Sequence of chain 1.A:
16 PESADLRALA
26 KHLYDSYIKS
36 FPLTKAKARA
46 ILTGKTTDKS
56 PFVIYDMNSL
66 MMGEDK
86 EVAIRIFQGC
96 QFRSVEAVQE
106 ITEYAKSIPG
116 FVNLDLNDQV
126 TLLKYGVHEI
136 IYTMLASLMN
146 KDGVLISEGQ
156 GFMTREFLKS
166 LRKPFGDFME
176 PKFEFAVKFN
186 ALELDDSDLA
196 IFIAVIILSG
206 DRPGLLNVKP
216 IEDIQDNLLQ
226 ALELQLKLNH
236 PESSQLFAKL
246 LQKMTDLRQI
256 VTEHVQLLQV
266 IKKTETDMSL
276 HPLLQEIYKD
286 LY

Binding-site contacts:
Ligand atom N contacts residue GLU281 of chain 1.A at 2.6 Å (salt-bridge).
Ligand atom CA contacts residue GLU281 of chain 1.A at 3.4 Å.
Ligand atom C contacts residue GLU281 of chain 1.A at 3.9 Å.
Ligand atom CA contacts residue GLU281 of chain 1.A at 3.6 Å.
Ligand atom CD2 contacts residue LEU121 of chain 1.A at 3.9 Å (hydrophobic).
Ligand atom CD2 contacts residue LEU128 of chain 1.A at 3.6 Å (hydrophobic).
Ligand atom NE2 contacts residue VAL125 of chain 1.A at 3.8 Å.
Ligand atom CE1 contacts residue LYS129 of chain 1.A at 3.3 Å.
Ligand atom CD2 contacts residue VAL125 of chain 1.A at 3.9 Å (hydrophobic).
Ligand atom ND1 contacts residue VAL125 of chain 1.A at 3.6 Å.
Ligand atom CG contacts residue GLU281 of chain 1.A at 3.5 Å.
Ligand atom O contacts residue LYS111 of chain 1.A at 2.8 Å (salt-bridge).
Ligand atom O contacts residue GLU281 of chain 1.A at 3.7 Å.
Ligand atom CG2 contacts residue LEU278 of chain 1.A at 4.0 Å (hydrophobic).
Ligand atom CD1 contacts residue PRO277 of chain 1.A at 3.8 Å (hydrophobic).
Ligand atom CD2 contacts residue PHE116 of chain 1.A at 3.9 Å (hydrophobic).
Ligand atom CA contacts residue GLU281 of chain 1.A at 3.8 Å.
Ligand atom CD1 contacts residue LEU128 of chain 1.A at 3.9 Å (hydrophobic).
Ligand atom CB contacts residue GLU281 of chain 1.A at 3.5 Å.
Ligand atom C contacts residue GLU281 of chain 1.A at 3.5 Å.
Ligand atom N contacts residue GLU281 of chain 1.A at 3.0 Å (salt-bridge).
Ligand atom N contacts residue GLU281 of chain 1.A at 3.0 Å (salt-bridge).
Ligand atom CD1 contacts residue VAL125 of chain 1.A at 3.4 Å (hydrophobic).
Ligand atom CB contacts residue GLU281 of chain 1.A at 3.2 Å.
Ligand atom CB contacts residue GLU281 of chain 1.A at 4.0 Å.
Ligand atom CD1 contacts residue GLU281 of chain 1.A at 3.9 Å.
Ligand atom CA contacts residue GLU281 of chain 1.A at 3.6 Å.
Ligand atom CD1 contacts residue LEU278 of chain 1.A at 3.9 Å (hydrophobic).
Ligand atom NE2 contacts residue GLU281 of chain 1.A at 3.1 Å (salt-bridge).
Ligand atom CD2 contacts residue GLU281 of chain 1.A at 3.5 Å.
Ligand atom CD2 contacts residue GLN124 of chain 1.A at 3.5 Å.
Ligand atom CG1 contacts residue GLU281 of chain 1.A at 3.1 Å.
Ligand atom CA contacts residue LYS111 of chain 1.A at 3.7 Å.
Ligand atom CG contacts residue LEU128 of chain 1.A at 4.0 Å (hydrophobic).
Ligand atom CD1 contacts residue GLU281 of chain 1.A at 3.8 Å.
Ligand atom NE2 contacts residue LYS129 of chain 1.A at 3.5 Å.
Ligand atom CD1 contacts residue LEU278 of chain 1.A at 3.5 Å (hydrophobic).
Ligand atom CE1 contacts residue GLU281 of chain 1.A at 4.0 Å.
Ligand atom C contacts residue LYS111 of chain 1.A at 3.8 Å.
Ligand atom C contacts residue GLU281 of chain 1.A at 3.4 Å.

A small-molecule ligand and the protein it binds are described below.
Small molecule (SMILES): CC[C@H](C)[C@H](NC(=O)[C@H](CCCCN)NC(=O)[C@@H](N)CC1=NC=NC1)C(=O)N[C@@H](CC(C)C)C(=O)N[C@@H](Cc1cnc[nH]1)C(=O)N[C@@H](CCCN=C(N)N)C(=O)N[C@@H](CC(C)C)C(=O)N[C@@H](CC(C)C)C(=O)N[C@H](C=O)CCC(N)=O